Binding-site contacts:
Ligand atom C7 contacts residue ASN481 of chain 1.D at 3.4 Å.
Ligand atom C8 contacts residue ASN481 of chain 1.D at 4.4 Å.
Ligand atom C2 contacts residue ASN481 of chain 1.D at 2.5 Å.
Ligand atom O7 contacts residue ASN481 of chain 1.D at 3.7 Å.
Ligand atom C7 contacts residue PRO454 of chain 1.D at 3.7 Å (hydrophobic).
Ligand atom C4 contacts residue ASN481 of chain 1.D at 4.2 Å.
Ligand atom O5 contacts residue ASN481 of chain 1.D at 2.4 Å (h-bond).
Ligand atom C6 contacts residue ASN481 of chain 1.D at 3.8 Å.
Ligand atom N2 contacts residue ASN481 of chain 1.D at 2.7 Å (h-bond).
Ligand atom O7 contacts residue PRO454 of chain 1.D at 3.5 Å (h-bond).
Ligand atom C1 contacts residue ASN481 of chain 1.D at 1.5 Å.
Ligand atom C8 contacts residue PRO454 of chain 1.D at 3.6 Å (hydrophobic).
Ligand atom C5 contacts residue ASN481 of chain 1.D at 3.7 Å.
Ligand atom O7 contacts residue SER455 of chain 1.D at 4.0 Å.
Ligand atom C3 contacts residue ASN481 of chain 1.D at 3.8 Å.

Sequence of chain 1.D:
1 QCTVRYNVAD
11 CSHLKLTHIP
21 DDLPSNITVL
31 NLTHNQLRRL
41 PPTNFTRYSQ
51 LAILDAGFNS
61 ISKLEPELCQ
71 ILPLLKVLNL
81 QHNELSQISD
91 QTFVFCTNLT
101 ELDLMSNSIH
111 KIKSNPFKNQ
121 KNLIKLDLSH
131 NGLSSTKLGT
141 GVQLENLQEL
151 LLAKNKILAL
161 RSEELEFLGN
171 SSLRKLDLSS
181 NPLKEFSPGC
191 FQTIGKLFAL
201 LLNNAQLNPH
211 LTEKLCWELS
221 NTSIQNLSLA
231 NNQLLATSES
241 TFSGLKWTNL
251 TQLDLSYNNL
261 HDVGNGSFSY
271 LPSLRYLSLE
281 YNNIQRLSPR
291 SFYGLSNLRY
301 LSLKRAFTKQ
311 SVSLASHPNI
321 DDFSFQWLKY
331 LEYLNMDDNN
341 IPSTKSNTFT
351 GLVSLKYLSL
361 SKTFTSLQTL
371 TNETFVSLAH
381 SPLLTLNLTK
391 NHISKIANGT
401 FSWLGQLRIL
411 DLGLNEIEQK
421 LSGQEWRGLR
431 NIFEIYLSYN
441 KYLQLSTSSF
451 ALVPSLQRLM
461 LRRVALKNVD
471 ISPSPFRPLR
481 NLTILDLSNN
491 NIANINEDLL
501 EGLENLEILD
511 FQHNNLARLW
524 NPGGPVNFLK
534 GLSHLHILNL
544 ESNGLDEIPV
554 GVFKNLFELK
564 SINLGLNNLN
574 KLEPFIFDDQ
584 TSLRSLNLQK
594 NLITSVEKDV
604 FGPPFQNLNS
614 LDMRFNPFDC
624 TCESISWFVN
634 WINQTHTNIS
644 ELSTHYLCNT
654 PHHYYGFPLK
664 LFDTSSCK

This small molecule binds to this protein.
Small molecule (SMILES): CC(=O)N[C@H]1[C@H](O[C@H]2[C@H](O)[C@@H](NC(C)=O)CO[C@@H]2CO)O[C@H](CO)[C@@H](O)[C@@H]1O